Binding-site contacts:
Ligand atom O7 contacts residue GLY68 of chain 1.B at 3.7 Å.
Ligand atom O1 contacts residue GLU172 of chain 1.B at 2.8 Å (salt-bridge).
Ligand atom O6 contacts residue ASP108 of chain 1.B at 2.7 Å (salt-bridge).
Ligand atom O3 contacts residue ALA67 of chain 1.B at 3.9 Å.
Ligand atom C3 contacts residue GLU157 of chain 1.B at 3.4 Å.
Ligand atom C1 contacts residue ILE136 of chain 1.B at 3.9 Å (hydrophobic).
Ligand atom C8 contacts residue GLU157 of chain 1.B at 3.7 Å.
Ligand atom C3 contacts residue GLY68 of chain 1.B at 3.7 Å.
Ligand atom C7 contacts residue GLU157 of chain 1.B at 3.7 Å.
Ligand atom O4 contacts residue GLY137 of chain 1.B at 3.7 Å.
Ligand atom O3 contacts residue VAL69 of chain 1.B at 4.0 Å.
Ligand atom C7 contacts residue GLY81 of chain 1.B at 3.5 Å.
Ligand atom C6 contacts residue ILE136 of chain 1.B at 3.9 Å (hydrophobic).
Ligand atom O3 contacts residue ASN107 of chain 1.B at 3.1 Å (h-bond).
Ligand atom C5 contacts residue ILE136 of chain 1.B at 3.7 Å (hydrophobic).
Ligand atom C8 contacts residue TYR79 of chain 1.B at 3.8 Å (hydrophobic).
Ligand atom O3 contacts residue GLU157 of chain 1.B at 3.0 Å (salt-bridge).
Ligand atom O4 contacts residue ASP108 of chain 1.B at 2.5 Å (salt-bridge).
Ligand atom N2 contacts residue GLU157 of chain 1.B at 2.9 Å (salt-bridge).
Ligand atom C6 contacts residue ASP108 of chain 1.B at 3.3 Å.
Ligand atom O3 contacts residue GLY68 of chain 1.B at 2.8 Å (h-bond).
Ligand atom O5 contacts residue GLY135 of chain 1.B at 3.8 Å.
Ligand atom C6 contacts residue GLY135 of chain 1.B at 4.0 Å.
Ligand atom C4 contacts residue ASN107 of chain 1.B at 4.0 Å.
Ligand atom C2 contacts residue GLU157 of chain 1.B at 3.7 Å.
Ligand atom C1 contacts residue GLU172 of chain 1.B at 3.2 Å.
Ligand atom O5 contacts residue GLU172 of chain 1.B at 3.7 Å.
Ligand atom C5 contacts residue GLY137 of chain 1.B at 3.6 Å.
Ligand atom O4 contacts residue VAL109 of chain 1.B at 3.7 Å.
Ligand atom C3 contacts residue ASN107 of chain 1.B at 4.0 Å.
Ligand atom O7 contacts residue ALA80 of chain 1.B at 3.7 Å.
Ligand atom O5 contacts residue ILE136 of chain 1.B at 3.8 Å.
Ligand atom O7 contacts residue GLY81 of chain 1.B at 2.9 Å (h-bond).
Ligand atom C4 contacts residue ASP108 of chain 1.B at 3.4 Å.
Ligand atom O4 contacts residue ASN107 of chain 1.B at 3.2 Å (h-bond).
Ligand atom C8 contacts residue GLY81 of chain 1.B at 3.6 Å.
Ligand atom C2 contacts residue GLY68 of chain 1.B at 4.0 Å.
Ligand atom C6 contacts residue GLY137 of chain 1.B at 3.6 Å.
Ligand atom C8 contacts residue TYR160 of chain 1.B at 3.2 Å (hydrophobic).
Ligand atom O6 contacts residue ALA67 of chain 1.B at 3.9 Å.

Sequence of chain 1.B:
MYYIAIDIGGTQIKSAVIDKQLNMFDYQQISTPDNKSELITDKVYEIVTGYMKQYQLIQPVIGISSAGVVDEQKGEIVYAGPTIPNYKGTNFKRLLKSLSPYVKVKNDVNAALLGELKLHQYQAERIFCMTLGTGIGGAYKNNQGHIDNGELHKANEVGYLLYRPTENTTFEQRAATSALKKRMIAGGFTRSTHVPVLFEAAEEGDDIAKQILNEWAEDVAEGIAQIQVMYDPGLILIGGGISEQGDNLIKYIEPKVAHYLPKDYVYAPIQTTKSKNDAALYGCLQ

The small molecule below binds the protein below.
Small molecule (SMILES): CC(=O)N[C@@H]1[C@@H](O)[C@H](O)[C@@H](CO)O[C@H]1O